Sequence of chain 2.A:
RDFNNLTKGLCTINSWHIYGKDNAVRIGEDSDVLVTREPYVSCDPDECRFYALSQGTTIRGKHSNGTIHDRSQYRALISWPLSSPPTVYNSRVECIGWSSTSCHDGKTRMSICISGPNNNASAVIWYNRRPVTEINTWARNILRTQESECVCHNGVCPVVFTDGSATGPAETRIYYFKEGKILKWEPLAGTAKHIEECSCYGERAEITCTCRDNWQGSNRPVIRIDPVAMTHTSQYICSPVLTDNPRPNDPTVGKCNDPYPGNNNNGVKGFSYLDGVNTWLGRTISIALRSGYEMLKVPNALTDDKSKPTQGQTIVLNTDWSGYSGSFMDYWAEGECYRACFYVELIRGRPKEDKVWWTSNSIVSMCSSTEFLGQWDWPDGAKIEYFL

This small molecule binds to this protein.
Small molecule (SMILES): CC(=O)N[C@H]1[C@H]([C@H](O)[C@H](O)CO)O[C@H](P(=O)(O)O)C[C@@H]1O

Binding-site contacts:
Ligand atom C4 contacts residue ASP70 of chain 2.A at 3.5 Å.
Ligand atom C3 contacts residue GLU38 of chain 2.A at 3.8 Å.
Ligand atom O8 contacts residue ARG212 of chain 2.A at 3.7 Å.
Ligand atom C9 contacts residue ALA166 of chain 2.A at 4.0 Å (hydrophobic).
Ligand atom C11 contacts residue ARG144 of chain 2.A at 4.3 Å.
Ligand atom O1P contacts residue ASP70 of chain 2.A at 4.3 Å.
Ligand atom O4 contacts residue GLU38 of chain 2.A at 3.2 Å (salt-bridge).
Ligand atom C3 contacts residue TYR324 of chain 2.A at 4.1 Å (hydrophobic).
Ligand atom C11 contacts residue TRP98 of chain 2.A at 4.1 Å (hydrophobic).
Ligand atom C5 contacts residue ASP70 of chain 2.A at 4.2 Å.
Ligand atom C10 contacts residue ARG71 of chain 2.A at 4.2 Å.
Ligand atom C9 contacts residue ASN214 of chain 2.A at 3.8 Å.
Ligand atom C6 contacts residue GLU197 of chain 2.A at 4.2 Å.
Ligand atom C2 contacts residue TYR324 of chain 2.A at 3.2 Å (hydrophobic).
Ligand atom O2P contacts residue ARG290 of chain 2.A at 3.2 Å (salt-bridge).
Ligand atom O1P contacts residue ARG37 of chain 2.A at 3.9 Å.
Ligand atom C8 contacts residue ARG212 of chain 2.A at 3.5 Å.
Ligand atom O3P contacts residue ARG290 of chain 2.A at 2.7 Å (salt-bridge).
Ligand atom C9 contacts residue GLU196 of chain 2.A at 3.7 Å.
Ligand atom O6 contacts residue TYR324 of chain 2.A at 4.0 Å.
Ligand atom O8 contacts residue GLU197 of chain 2.A at 3.8 Å.
Ligand atom C8 contacts residue GLU196 of chain 2.A at 3.8 Å.
Ligand atom O6 contacts residue ARG212 of chain 2.A at 4.3 Å.
Ligand atom O3P contacts residue TYR324 of chain 2.A at 3.8 Å.
Ligand atom C11 contacts residue ILE142 of chain 2.A at 4.0 Å (hydrophobic).
Ligand atom P1 contacts residue ARG290 of chain 2.A at 3.5 Å.
Ligand atom O10 contacts residue ARG71 of chain 2.A at 3.1 Å (salt-bridge).
Ligand atom O9 contacts residue ARG144 of chain 2.A at 4.3 Å.
Ligand atom P1 contacts residue ARG37 of chain 2.A at 4.2 Å.
Ligand atom O4 contacts residue ASP70 of chain 2.A at 3.0 Å (salt-bridge).
Ligand atom O9 contacts residue ALA166 of chain 2.A at 3.2 Å.
Ligand atom O2P contacts residue ARG212 of chain 2.A at 3.8 Å.
Ligand atom O8 contacts residue GLU196 of chain 2.A at 2.8 Å (salt-bridge).
Ligand atom P1 contacts residue TYR324 of chain 2.A at 3.8 Å.
Ligand atom O9 contacts residue GLU196 of chain 2.A at 2.8 Å (salt-bridge).
Ligand atom C3 contacts residue ASP70 of chain 2.A at 3.1 Å.
Ligand atom C9 contacts residue ARG212 of chain 2.A at 4.0 Å.
Ligand atom O3P contacts residue ARG37 of chain 2.A at 3.4 Å (salt-bridge).
Ligand atom C4 contacts residue GLU38 of chain 2.A at 3.7 Å.
Ligand atom O9 contacts residue ASN214 of chain 2.A at 4.3 Å.